Sequence of chain 1.B:
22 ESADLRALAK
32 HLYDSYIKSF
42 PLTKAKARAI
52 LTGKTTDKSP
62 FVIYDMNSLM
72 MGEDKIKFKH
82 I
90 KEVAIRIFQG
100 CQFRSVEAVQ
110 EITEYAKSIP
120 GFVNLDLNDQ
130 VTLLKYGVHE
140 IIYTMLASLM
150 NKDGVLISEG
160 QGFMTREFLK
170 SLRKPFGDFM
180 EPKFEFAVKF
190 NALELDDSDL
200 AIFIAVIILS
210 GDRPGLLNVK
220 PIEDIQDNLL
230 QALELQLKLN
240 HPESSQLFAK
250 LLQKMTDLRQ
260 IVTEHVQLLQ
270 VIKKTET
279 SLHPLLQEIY

The protein below binds the small molecule below.
Small molecule (SMILES): CCO[C@@H](Cc1ccc(OCCc2ccc(OS(C)(=O)=O)cc2)cc1)C(=O)O

Binding-site contacts:
Ligand atom C2 contacts residue TYR142 of chain 1.B at 3.8 Å (hydrophobic).
Ligand atom C38 contacts residue ILE96 of chain 1.B at 3.6 Å (hydrophobic).
Ligand atom C26 contacts residue CYS100 of chain 1.B at 3.6 Å (hydrophobic).
Ligand atom C11 contacts residue PHE97 of chain 1.B at 3.4 Å (hydrophobic).
Ligand atom C41 contacts residue GLY99 of chain 1.B at 3.7 Å.
Ligand atom O16 contacts residue SER104 of chain 1.B at 2.7 Å (h-bond).
Ligand atom C47 contacts residue HIS81 of chain 1.B at 3.2 Å.
Ligand atom C35 contacts residue CYS100 of chain 1.B at 3.7 Å (hydrophobic).
Ligand atom C5 contacts residue SER104 of chain 1.B at 3.9 Å.
Ligand atom O52 contacts residue PHE79 of chain 1.B at 3.6 Å.
Ligand atom C15 contacts residue HIS138 of chain 1.B at 3.5 Å.
Ligand atom C36 contacts residue CYS100 of chain 1.B at 3.6 Å (hydrophobic).
Ligand atom C40 contacts residue CYS100 of chain 1.B at 3.8 Å (hydrophobic).
Ligand atom C5 contacts residue HIS264 of chain 1.B at 3.8 Å.
Ligand atom O18 contacts residue HIS138 of chain 1.B at 3.6 Å.
Ligand atom O18 contacts residue HIS264 of chain 1.B at 2.8 Å (h-bond).
Ligand atom C11 contacts residue CYS100 of chain 1.B at 3.6 Å (hydrophobic).
Ligand atom O7 contacts residue HIS264 of chain 1.B at 3.3 Å (h-bond).
Ligand atom O16 contacts residue HIS138 of chain 1.B at 2.9 Å (h-bond).
Ligand atom C47 contacts residue ARG95 of chain 1.B at 3.8 Å.
Ligand atom O51 contacts residue PHE79 of chain 1.B at 3.9 Å.
Ligand atom C38 contacts residue CYS100 of chain 1.B at 3.6 Å (hydrophobic).
Ligand atom C43 contacts residue CYS100 of chain 1.B at 3.8 Å (hydrophobic).
Ligand atom O52 contacts residue HIS81 of chain 1.B at 3.5 Å.
Ligand atom S46 contacts residue PHE79 of chain 1.B at 3.8 Å.
Ligand atom C8 contacts residue CYS100 of chain 1.B at 3.7 Å (hydrophobic).
Ligand atom C47 contacts residue ILE96 of chain 1.B at 3.5 Å (hydrophobic).
Ligand atom C47 contacts residue PHE79 of chain 1.B at 3.6 Å (hydrophobic).
Ligand atom O51 contacts residue MET163 of chain 1.B at 3.0 Å.
Ligand atom C41 contacts residue ILE156 of chain 1.B at 3.5 Å (hydrophobic).
Ligand atom C15 contacts residue SER104 of chain 1.B at 3.8 Å.
Ligand atom C24 contacts residue CYS100 of chain 1.B at 3.8 Å (hydrophobic).
Ligand atom C41 contacts residue CYS100 of chain 1.B at 3.8 Å (hydrophobic).
Ligand atom O45 contacts residue GLY99 of chain 1.B at 3.5 Å.
Ligand atom C21 contacts residue LEU145 of chain 1.B at 3.8 Å (hydrophobic).
Ligand atom O45 contacts residue ILE96 of chain 1.B at 3.5 Å (h-bond).
Ligand atom C43 contacts residue ILE156 of chain 1.B at 3.4 Å (hydrophobic).
Ligand atom O52 contacts residue ILE156 of chain 1.B at 3.8 Å.
Ligand atom C29 contacts residue MET179 of chain 1.B at 3.4 Å (hydrophobic).
Ligand atom C15 contacts residue HIS264 of chain 1.B at 3.5 Å.